Sequence of chain 1.A:
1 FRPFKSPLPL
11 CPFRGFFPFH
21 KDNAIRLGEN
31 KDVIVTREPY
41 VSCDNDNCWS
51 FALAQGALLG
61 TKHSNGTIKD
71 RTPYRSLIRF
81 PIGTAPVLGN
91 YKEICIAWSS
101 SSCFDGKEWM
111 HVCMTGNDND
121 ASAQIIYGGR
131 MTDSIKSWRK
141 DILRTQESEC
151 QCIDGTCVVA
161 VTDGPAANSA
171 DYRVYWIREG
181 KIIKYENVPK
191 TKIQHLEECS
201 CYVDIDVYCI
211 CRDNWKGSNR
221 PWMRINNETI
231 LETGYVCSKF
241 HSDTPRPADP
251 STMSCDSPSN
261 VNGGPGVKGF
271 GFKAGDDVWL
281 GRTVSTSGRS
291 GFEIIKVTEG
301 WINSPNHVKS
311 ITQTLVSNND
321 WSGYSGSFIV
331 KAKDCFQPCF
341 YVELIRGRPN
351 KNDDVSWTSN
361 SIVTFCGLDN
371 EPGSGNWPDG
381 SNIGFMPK

Binding-site contacts:
Ligand atom C8 contacts residue ASN65 of chain 1.A at 4.5 Å.
Ligand atom C5 contacts residue ASN65 of chain 1.A at 3.6 Å.
Ligand atom O7 contacts residue ASN65 of chain 1.A at 3.6 Å (h-bond).
Ligand atom C8 contacts residue LYS388 of chain 1.A at 3.7 Å.
Ligand atom C3 contacts residue ASN65 of chain 1.A at 3.7 Å.
Ligand atom C7 contacts residue ASN65 of chain 1.A at 3.4 Å.
Ligand atom O5 contacts residue ASN65 of chain 1.A at 2.4 Å (h-bond).
Ligand atom O3 contacts residue PHE385 of chain 4.A at 4.0 Å.
Ligand atom C1 contacts residue SER356 of chain 1.A at 4.2 Å.
Ligand atom C8 contacts residue SER356 of chain 1.A at 3.9 Å.
Ligand atom C1 contacts residue ASN65 of chain 1.A at 1.4 Å.
Ligand atom C4 contacts residue PHE385 of chain 4.A at 4.4 Å (hydrophobic).
Ligand atom N2 contacts residue ASN65 of chain 1.A at 2.8 Å (h-bond).
Ligand atom C2 contacts residue ASN65 of chain 1.A at 2.4 Å.
Ligand atom C3 contacts residue PHE385 of chain 4.A at 4.4 Å (hydrophobic).
Ligand atom N2 contacts residue SER356 of chain 1.A at 3.7 Å.
Ligand atom C4 contacts residue ASN65 of chain 1.A at 4.2 Å.
Ligand atom C7 contacts residue SER356 of chain 1.A at 4.0 Å.

A small-molecule ligand and the protein it binds are described below.
Small molecule (SMILES): CC(=O)N[C@H]1[C@H](O[C@H]2[C@H](O)[C@@H](NC(C)=O)CO[C@@H]2CO[C@@H]2O[C@@H](C)[C@@H](O)[C@@H](O)[C@@H]2O)O[C@H](CO)[C@@H](O)[C@@H]1O

Sequence of chain 4.A:
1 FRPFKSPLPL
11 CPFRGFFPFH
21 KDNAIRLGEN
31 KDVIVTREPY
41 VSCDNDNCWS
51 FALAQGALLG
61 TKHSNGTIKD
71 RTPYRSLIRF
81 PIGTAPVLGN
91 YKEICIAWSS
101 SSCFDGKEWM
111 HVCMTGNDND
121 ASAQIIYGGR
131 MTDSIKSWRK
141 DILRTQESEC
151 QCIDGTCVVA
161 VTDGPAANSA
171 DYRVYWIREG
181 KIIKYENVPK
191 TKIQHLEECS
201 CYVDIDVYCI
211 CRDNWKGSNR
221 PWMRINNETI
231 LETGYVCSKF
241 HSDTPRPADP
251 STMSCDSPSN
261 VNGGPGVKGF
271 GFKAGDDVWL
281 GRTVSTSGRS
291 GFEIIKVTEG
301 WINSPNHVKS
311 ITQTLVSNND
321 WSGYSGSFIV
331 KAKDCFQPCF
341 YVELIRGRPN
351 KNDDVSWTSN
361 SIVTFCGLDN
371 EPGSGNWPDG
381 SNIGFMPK